Sequence of chain 1.B:
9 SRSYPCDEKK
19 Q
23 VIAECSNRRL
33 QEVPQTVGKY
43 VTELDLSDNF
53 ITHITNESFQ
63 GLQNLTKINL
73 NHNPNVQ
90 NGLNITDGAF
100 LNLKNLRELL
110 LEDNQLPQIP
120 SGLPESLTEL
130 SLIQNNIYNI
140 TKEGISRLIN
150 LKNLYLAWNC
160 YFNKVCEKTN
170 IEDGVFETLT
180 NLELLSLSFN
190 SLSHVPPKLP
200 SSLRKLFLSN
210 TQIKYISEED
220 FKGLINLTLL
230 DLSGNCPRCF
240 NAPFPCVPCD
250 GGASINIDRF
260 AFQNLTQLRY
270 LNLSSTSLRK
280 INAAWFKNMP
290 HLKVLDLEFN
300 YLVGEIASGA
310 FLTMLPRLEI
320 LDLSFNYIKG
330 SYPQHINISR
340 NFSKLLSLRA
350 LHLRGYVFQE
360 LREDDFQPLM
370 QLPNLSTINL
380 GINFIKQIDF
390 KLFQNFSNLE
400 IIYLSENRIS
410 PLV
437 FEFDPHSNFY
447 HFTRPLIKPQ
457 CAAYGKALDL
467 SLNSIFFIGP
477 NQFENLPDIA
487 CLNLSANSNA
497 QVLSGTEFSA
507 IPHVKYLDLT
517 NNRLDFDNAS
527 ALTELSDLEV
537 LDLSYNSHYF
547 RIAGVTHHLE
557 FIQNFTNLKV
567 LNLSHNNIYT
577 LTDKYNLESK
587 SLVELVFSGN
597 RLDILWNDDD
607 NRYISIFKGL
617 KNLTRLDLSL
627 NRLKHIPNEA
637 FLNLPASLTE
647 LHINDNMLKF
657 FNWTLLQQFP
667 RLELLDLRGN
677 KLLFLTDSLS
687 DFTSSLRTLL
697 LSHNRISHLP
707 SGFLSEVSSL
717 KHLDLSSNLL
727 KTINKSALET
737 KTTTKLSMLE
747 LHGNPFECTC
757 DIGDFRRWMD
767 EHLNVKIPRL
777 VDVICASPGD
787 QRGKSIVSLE

The small molecule below binds the protein below.
Small molecule (SMILES): CCCCc1nc2c(N)nc3ccccc3c2o1

Sequence of chain 1.A:
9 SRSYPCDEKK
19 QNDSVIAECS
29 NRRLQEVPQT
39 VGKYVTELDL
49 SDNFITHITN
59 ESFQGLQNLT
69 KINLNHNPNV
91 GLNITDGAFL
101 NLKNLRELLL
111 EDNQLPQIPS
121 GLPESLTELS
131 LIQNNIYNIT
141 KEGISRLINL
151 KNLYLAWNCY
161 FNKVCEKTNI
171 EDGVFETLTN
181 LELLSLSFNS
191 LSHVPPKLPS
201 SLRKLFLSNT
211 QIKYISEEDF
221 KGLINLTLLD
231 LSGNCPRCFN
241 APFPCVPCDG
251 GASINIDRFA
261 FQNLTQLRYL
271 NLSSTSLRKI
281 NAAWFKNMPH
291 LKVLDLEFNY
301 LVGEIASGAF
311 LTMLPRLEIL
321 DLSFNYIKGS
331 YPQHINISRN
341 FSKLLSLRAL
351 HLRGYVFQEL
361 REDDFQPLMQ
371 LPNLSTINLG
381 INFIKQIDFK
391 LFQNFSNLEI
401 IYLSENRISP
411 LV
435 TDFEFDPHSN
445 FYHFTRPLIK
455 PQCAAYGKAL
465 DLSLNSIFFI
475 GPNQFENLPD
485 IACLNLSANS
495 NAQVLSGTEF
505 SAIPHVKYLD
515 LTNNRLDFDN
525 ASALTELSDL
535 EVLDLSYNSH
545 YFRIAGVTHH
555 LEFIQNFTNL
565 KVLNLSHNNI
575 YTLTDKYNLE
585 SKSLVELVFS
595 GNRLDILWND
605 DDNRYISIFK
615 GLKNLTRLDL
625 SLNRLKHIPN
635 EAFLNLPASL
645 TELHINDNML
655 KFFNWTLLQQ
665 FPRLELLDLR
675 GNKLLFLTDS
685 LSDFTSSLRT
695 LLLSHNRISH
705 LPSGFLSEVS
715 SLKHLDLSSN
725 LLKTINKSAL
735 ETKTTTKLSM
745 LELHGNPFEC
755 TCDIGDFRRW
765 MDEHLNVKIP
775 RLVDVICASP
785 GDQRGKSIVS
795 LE

Binding-site contacts:
Ligand atom CAQ contacts residue ILE381 of chain 1.A at 3.7 Å (hydrophobic).
Ligand atom NAI contacts residue ASP523 of chain 1.B at 3.5 Å (salt-bridge).
Ligand atom CAF contacts residue TYR331 of chain 1.A at 3.8 Å (hydrophobic).
Ligand atom CAB contacts residue PHE383 of chain 1.A at 3.6 Å (hydrophobic).
Ligand atom NAI contacts residue ASP521 of chain 1.B at 2.7 Å (salt-bridge).
Ligand atom CAH contacts residue THR552 of chain 1.B at 3.6 Å.
Ligand atom CAF contacts residue PHE383 of chain 1.A at 3.8 Å (hydrophobic).
Ligand atom CAG contacts residue PHE383 of chain 1.A at 3.6 Å (hydrophobic).
Ligand atom CAL contacts residue THR552 of chain 1.B at 4.0 Å.
Ligand atom CAH contacts residue ASP523 of chain 1.B at 3.8 Å.
Ligand atom CAH contacts residue PHE383 of chain 1.A at 3.8 Å (hydrophobic).
Ligand atom CAD contacts residue VAL356 of chain 1.A at 3.9 Å (hydrophobic).
Ligand atom CAG contacts residue ASP523 of chain 1.B at 3.3 Å.
Ligand atom CAG contacts residue ASP521 of chain 1.B at 3.4 Å.
Ligand atom CAP contacts residue GLY550 of chain 1.B at 3.6 Å.
Ligand atom CAQ contacts residue GLY354 of chain 1.A at 3.5 Å.
Ligand atom CAO contacts residue GLY550 of chain 1.B at 3.6 Å.
Ligand atom NAR contacts residue ASP521 of chain 1.B at 2.8 Å (salt-bridge).
Ligand atom NAR contacts residue ASP523 of chain 1.B at 3.6 Å (salt-bridge).
Ligand atom CAQ contacts residue VAL356 of chain 1.A at 3.7 Å (hydrophobic).
Ligand atom NAR contacts residue VAL551 of chain 1.B at 3.9 Å.
Ligand atom CAN contacts residue TYR326 of chain 1.A at 3.7 Å (hydrophobic).
Ligand atom CAA contacts residue ASP521 of chain 1.B at 3.7 Å.
Ligand atom CAQ contacts residue PHE324 of chain 1.A at 3.7 Å (hydrophobic).
Ligand atom CAO contacts residue TYR326 of chain 1.A at 3.5 Å (hydrophobic).
Ligand atom NAI contacts residue PHE383 of chain 1.A at 3.5 Å.
Ligand atom CAC contacts residue ASP521 of chain 1.B at 3.7 Å.
Ligand atom CAJ contacts residue PHE383 of chain 1.A at 3.5 Å (hydrophobic).
Ligand atom CAC contacts residue ARG407 of chain 1.A at 3.7 Å.
Ligand atom CAE contacts residue ARG407 of chain 1.A at 3.7 Å.
Ligand atom CAP contacts residue VAL356 of chain 1.A at 3.9 Å (hydrophobic).
Ligand atom CAD contacts residue PHE383 of chain 1.A at 3.7 Å (hydrophobic).
Ligand atom CAN contacts residue GLY550 of chain 1.B at 3.7 Å.
Ligand atom CAC contacts residue PHE383 of chain 1.A at 3.6 Å (hydrophobic).
Ligand atom NAK contacts residue VAL551 of chain 1.B at 3.6 Å.
Ligand atom CAA contacts residue PHE383 of chain 1.A at 3.5 Å (hydrophobic).
Ligand atom NAK contacts residue THR552 of chain 1.B at 3.1 Å (h-bond).
Ligand atom CAE contacts residue PHE383 of chain 1.A at 3.9 Å (hydrophobic).
Ligand atom NAR contacts residue THR552 of chain 1.B at 3.3 Å (h-bond).
Ligand atom CAE contacts residue TYR331 of chain 1.A at 3.9 Å (hydrophobic).